The protein below binds the small molecule below.
Small molecule (SMILES): CCCCCCCCCC(=O)O[C@@H]1[C@@H](C)[C@@]2(O)[C@@H](C=C(CO)C[C@@]3(O)C(=O)C(C)=C[C@@H]23)[C@@H]2C(C)(C)C12OC(=O)CCCCCCCCC

Sequence of chain 1.B:
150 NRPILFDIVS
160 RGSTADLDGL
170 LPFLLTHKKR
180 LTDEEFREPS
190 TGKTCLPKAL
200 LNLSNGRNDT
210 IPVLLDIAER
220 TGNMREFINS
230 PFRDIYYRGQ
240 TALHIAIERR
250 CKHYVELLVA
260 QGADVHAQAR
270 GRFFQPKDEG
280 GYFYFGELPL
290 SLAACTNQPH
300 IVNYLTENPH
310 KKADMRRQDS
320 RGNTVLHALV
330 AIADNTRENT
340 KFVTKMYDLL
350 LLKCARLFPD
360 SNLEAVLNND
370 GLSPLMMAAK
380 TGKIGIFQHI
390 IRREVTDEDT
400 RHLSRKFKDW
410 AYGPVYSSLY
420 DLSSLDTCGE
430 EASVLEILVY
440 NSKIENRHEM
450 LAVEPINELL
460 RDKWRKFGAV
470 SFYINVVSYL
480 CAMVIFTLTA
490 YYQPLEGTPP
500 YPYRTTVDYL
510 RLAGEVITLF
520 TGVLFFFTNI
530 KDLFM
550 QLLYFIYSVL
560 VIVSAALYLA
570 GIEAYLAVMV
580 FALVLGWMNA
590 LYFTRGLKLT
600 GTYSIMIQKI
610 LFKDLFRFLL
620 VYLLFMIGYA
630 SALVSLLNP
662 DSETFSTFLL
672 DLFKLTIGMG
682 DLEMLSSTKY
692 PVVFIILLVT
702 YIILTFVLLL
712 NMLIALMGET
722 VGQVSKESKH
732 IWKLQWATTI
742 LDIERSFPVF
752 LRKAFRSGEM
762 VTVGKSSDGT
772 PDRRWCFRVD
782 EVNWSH

Binding-site contacts:
Ligand atom C17 contacts residue ASN474 of chain 1.B at 3.1 Å.
Ligand atom C31 contacts residue LEU523 of chain 1.B at 3.6 Å (hydrophobic).
Ligand atom C34 contacts residue ASN474 of chain 1.B at 3.1 Å.
Ligand atom C33 contacts residue ASN474 of chain 1.B at 3.2 Å.
Ligand atom C22 contacts residue THR527 of chain 1.B at 4.3 Å.
Ligand atom C26 contacts residue TYR553 of chain 1.B at 3.5 Å (hydrophobic).
Ligand atom O35 contacts residue PHE524 of chain 1.B at 3.6 Å.
Ligand atom O25 contacts residue ARG594 of chain 1.B at 3.7 Å.
Ligand atom C48 contacts residue SER747 of chain 1.B at 4.1 Å.
Ligand atom C32 contacts residue ASN474 of chain 1.B at 3.3 Å.
Ligand atom C13 contacts residue THR527 of chain 1.B at 4.4 Å.
Ligand atom O12 contacts residue THR527 of chain 1.B at 3.4 Å (h-bond).
Ligand atom C13 contacts residue LEU523 of chain 1.B at 3.8 Å (hydrophobic).
Ligand atom C48 contacts residue THR527 of chain 1.B at 4.0 Å.
Ligand atom O29 contacts residue ASN474 of chain 1.B at 3.1 Å (h-bond).
Ligand atom O35 contacts residue LEU523 of chain 1.B at 3.0 Å.
Ligand atom C33 contacts residue PHE524 of chain 1.B at 4.1 Å (hydrophobic).
Ligand atom C14 contacts residue THR527 of chain 1.B at 4.1 Å.
Ligand atom C28 contacts residue ILE744 of chain 1.B at 4.2 Å (hydrophobic).
Ligand atom O29 contacts residue ILE744 of chain 1.B at 4.5 Å.
Ligand atom C26 contacts residue GLN550 of chain 1.B at 4.4 Å.
Ligand atom C19 contacts residue ARG594 of chain 1.B at 4.1 Å.
Ligand atom O47 contacts residue SER747 of chain 1.B at 4.0 Å.
Ligand atom O12 contacts residue LEU523 of chain 1.B at 3.1 Å.
Ligand atom O29 contacts residue SER747 of chain 1.B at 4.0 Å.
Ligand atom C28 contacts residue ASN474 of chain 1.B at 3.1 Å.
Ligand atom C24 contacts residue ARG594 of chain 1.B at 4.5 Å.
Ligand atom O27 contacts residue ASP743 of chain 1.B at 4.0 Å.
Ligand atom C26 contacts residue PHE524 of chain 1.B at 4.1 Å (hydrophobic).
Ligand atom C30 contacts residue ASN474 of chain 1.B at 3.5 Å.
Ligand atom C16 contacts residue ASN474 of chain 1.B at 4.1 Å.
Ligand atom O25 contacts residue TYR553 of chain 1.B at 4.4 Å.
Ligand atom C18 contacts residue ASN474 of chain 1.B at 3.5 Å.